A small-molecule ligand and the protein it binds are described below.
Small molecule (SMILES): CCc1sc2ncnc(N[C@H](Cc3ccccc3)C(=O)O)c2c1-c1cccc2[nH]ccc12

Binding-site contacts:
Ligand atom C17 contacts residue MET428 of chain 1.A at 3.5 Å (hydrophobic).
Ligand atom C16 contacts residue PHE425 of chain 1.A at 4.0 Å (hydrophobic).
Ligand atom C31 contacts residue MET428 of chain 1.A at 3.9 Å (hydrophobic).
Ligand atom N1 contacts residue VAL450 of chain 1.A at 3.9 Å.
Ligand atom C25 contacts residue HIS421 of chain 1.A at 3.5 Å.
Ligand atom N3 contacts residue PHE451 of chain 1.A at 4.0 Å.
Ligand atom O29 contacts residue ARG460 of chain 1.A at 2.7 Å (salt-bridge).
Ligand atom C31 contacts residue PHE467 of chain 1.A at 4.0 Å (hydrophobic).
Ligand atom C11 contacts residue MET428 of chain 1.A at 3.5 Å (hydrophobic).
Ligand atom C5 contacts residue VAL450 of chain 1.A at 3.6 Å (hydrophobic).
Ligand atom C32 contacts residue PHE467 of chain 1.A at 3.7 Å (hydrophobic).
Ligand atom C2 contacts residue PHE451 of chain 1.A at 3.8 Å (hydrophobic).
Ligand atom N18 contacts residue ALA424 of chain 1.A at 3.9 Å.
Ligand atom C2 contacts residue LEU464 of chain 1.A at 3.7 Å (hydrophobic).
Ligand atom N3 contacts residue THR463 of chain 1.A at 4.1 Å.
Ligand atom C32 contacts residue VAL446 of chain 1.A at 4.1 Å (hydrophobic).
Ligand atom N18 contacts residue MET428 of chain 1.A at 3.6 Å.
Ligand atom C2 contacts residue THR463 of chain 1.A at 3.9 Å.
Ligand atom C28 contacts residue ARG460 of chain 1.A at 3.2 Å.
Ligand atom C16 contacts residue MET428 of chain 1.A at 4.1 Å (hydrophobic).
Ligand atom C4 contacts residue THR463 of chain 1.A at 4.0 Å.
Ligand atom S7 contacts residue PHE467 of chain 1.A at 4.1 Å.
Ligand atom C14 contacts residue MET428 of chain 1.A at 3.3 Å (hydrophobic).
Ligand atom C2 contacts residue ARG460 of chain 1.A at 3.5 Å.
Ligand atom O30 contacts residue ARG460 of chain 1.A at 3.0 Å (salt-bridge).
Ligand atom C27 contacts residue HIS421 of chain 1.A at 3.8 Å.
Ligand atom N3 contacts residue LEU464 of chain 1.A at 3.4 Å.
Ligand atom S7 contacts residue LEU464 of chain 1.A at 3.9 Å.
Ligand atom C13 contacts residue VAL450 of chain 1.A at 4.1 Å (hydrophobic).
Ligand atom C17 contacts residue PHE425 of chain 1.A at 3.9 Å (hydrophobic).
Ligand atom C6 contacts residue VAL450 of chain 1.A at 3.9 Å (hydrophobic).
Ligand atom O30 contacts residue VAL450 of chain 1.A at 3.9 Å.
Ligand atom C4 contacts residue VAL450 of chain 1.A at 3.7 Å (hydrophobic).
Ligand atom C15 contacts residue MET428 of chain 1.A at 3.7 Å (hydrophobic).
Ligand atom C12 contacts residue MET428 of chain 1.A at 4.0 Å (hydrophobic).
Ligand atom C26 contacts residue HIS421 of chain 1.A at 3.1 Å.
Ligand atom C25 contacts residue ALA424 of chain 1.A at 4.1 Å (hydrophobic).
Ligand atom N1 contacts residue THR463 of chain 1.A at 3.7 Å.
Ligand atom N3 contacts residue VAL450 of chain 1.A at 4.1 Å.
Ligand atom C17 contacts residue ALA424 of chain 1.A at 3.6 Å (hydrophobic).

Sequence of chain 1.A:
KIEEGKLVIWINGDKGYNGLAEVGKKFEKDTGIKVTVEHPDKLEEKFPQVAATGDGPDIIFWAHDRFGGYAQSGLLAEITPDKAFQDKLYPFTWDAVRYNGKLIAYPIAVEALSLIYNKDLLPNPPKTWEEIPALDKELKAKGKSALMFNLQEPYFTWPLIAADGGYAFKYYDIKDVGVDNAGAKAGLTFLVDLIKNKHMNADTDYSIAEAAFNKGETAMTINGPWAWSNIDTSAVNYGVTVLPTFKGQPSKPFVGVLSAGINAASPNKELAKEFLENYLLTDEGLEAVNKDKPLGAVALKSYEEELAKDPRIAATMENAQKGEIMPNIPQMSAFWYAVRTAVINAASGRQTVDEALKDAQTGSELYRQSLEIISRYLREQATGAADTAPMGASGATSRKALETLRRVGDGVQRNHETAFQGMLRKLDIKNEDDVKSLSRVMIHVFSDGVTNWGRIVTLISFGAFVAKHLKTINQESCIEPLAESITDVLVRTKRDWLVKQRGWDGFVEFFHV